A protein and the small-molecule ligand that binds it are described below.
Small molecule (SMILES): CC(=O)N[C@H]1[C@H](O[C@H]2[C@H](O)[C@@H](NC(C)=O)CO[C@@H]2CO)O[C@H](CO)[C@@H](O[C@@H]2O[C@H](CO[C@H]3O[C@H](CO)[C@@H](O)[C@H](O)[C@@H]3O)[C@@H](O)[C@H](O[C@H]3O[C@H](CO)[C@@H](O)[C@H](O)[C@@H]3O)[C@@H]2O)[C@@H]1O

Sequence of chain 1.C:
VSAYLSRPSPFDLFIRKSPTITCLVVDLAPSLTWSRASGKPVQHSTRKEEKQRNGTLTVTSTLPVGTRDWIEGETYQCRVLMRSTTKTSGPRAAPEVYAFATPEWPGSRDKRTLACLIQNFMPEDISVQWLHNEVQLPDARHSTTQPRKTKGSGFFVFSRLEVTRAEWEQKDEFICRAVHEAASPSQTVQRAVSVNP

Binding-site contacts:
Ligand atom O5 contacts residue THR72 of chain 1.C at 3.8 Å.
Ligand atom O6 contacts residue MAN1 of chain 1.T at 2.3 Å.
Ligand atom C3 contacts residue GLN170 of chain 1.C at 4.3 Å.
Ligand atom O5 contacts residue VAL37 of chain 1.C at 4.2 Å.
Ligand atom O7 contacts residue LEU35 of chain 1.C at 2.8 Å.
Ligand atom C1 contacts residue ASN70 of chain 1.C at 2.8 Å.
Ligand atom O4 contacts residue VAL37 of chain 1.C at 3.9 Å.
Ligand atom C2 contacts residue ASN70 of chain 1.C at 4.0 Å.
Ligand atom C6 contacts residue GLN68 of chain 1.C at 2.8 Å.
Ligand atom N2 contacts residue ASN70 of chain 1.C at 4.0 Å.
Ligand atom C1 contacts residue VAL37 of chain 1.C at 4.3 Å (hydrophobic).
Ligand atom O5 contacts residue ASN70 of chain 1.C at 3.2 Å (h-bond).
Ligand atom C7 contacts residue THR74 of chain 1.C at 4.2 Å.
Ligand atom C6 contacts residue MAN1 of chain 1.S at 3.5 Å.
Ligand atom C5 contacts residue GLN68 of chain 1.C at 3.9 Å.
Ligand atom O6 contacts residue TYR15 of chain 1.C at 3.0 Å (h-bond).
Ligand atom C6 contacts residue THR74 of chain 1.C at 4.0 Å.
Ligand atom C8 contacts residue GLN68 of chain 1.C at 4.0 Å.
Ligand atom C1 contacts residue THR72 of chain 1.C at 3.4 Å.
Ligand atom C6 contacts residue MAN1 of chain 1.T at 3.5 Å.
Ligand atom C2 contacts residue MAN1 of chain 1.S at 4.1 Å.
Ligand atom C2 contacts residue GLN170 of chain 1.C at 4.1 Å.
Ligand atom O5 contacts residue GLN68 of chain 1.C at 4.0 Å.
Ligand atom C3 contacts residue VAL37 of chain 1.C at 3.9 Å (hydrophobic).
Ligand atom O3 contacts residue LEU35 of chain 1.C at 3.2 Å.
Ligand atom C3 contacts residue TYR15 of chain 1.C at 4.0 Å (hydrophobic).
Ligand atom C5 contacts residue THR74 of chain 1.C at 4.3 Å.
Ligand atom O6 contacts residue GLN68 of chain 1.C at 2.0 Å (h-bond).
Ligand atom O5 contacts residue MAN1 of chain 1.S at 4.0 Å.
Ligand atom C5 contacts residue MAN1 of chain 1.T at 4.2 Å.
Ligand atom O4 contacts residue MAN1 of chain 1.T at 3.3 Å (h-bond).
Ligand atom O2 contacts residue GLN170 of chain 1.C at 3.6 Å.
Ligand atom C7 contacts residue LEU35 of chain 1.C at 4.1 Å (hydrophobic).
Ligand atom O3 contacts residue GLN170 of chain 1.C at 3.4 Å (h-bond).
Ligand atom O7 contacts residue THR74 of chain 1.C at 3.5 Å.
Ligand atom C6 contacts residue TYR15 of chain 1.C at 4.0 Å (hydrophobic).
Ligand atom C3 contacts residue LEU35 of chain 1.C at 4.2 Å (hydrophobic).
Ligand atom O6 contacts residue THR74 of chain 1.C at 4.2 Å.
Ligand atom O2 contacts residue MAN1 of chain 1.S at 2.7 Å (h-bond).
Ligand atom C2 contacts residue VAL37 of chain 1.C at 4.0 Å (hydrophobic).